Sequence of chain 1.A:
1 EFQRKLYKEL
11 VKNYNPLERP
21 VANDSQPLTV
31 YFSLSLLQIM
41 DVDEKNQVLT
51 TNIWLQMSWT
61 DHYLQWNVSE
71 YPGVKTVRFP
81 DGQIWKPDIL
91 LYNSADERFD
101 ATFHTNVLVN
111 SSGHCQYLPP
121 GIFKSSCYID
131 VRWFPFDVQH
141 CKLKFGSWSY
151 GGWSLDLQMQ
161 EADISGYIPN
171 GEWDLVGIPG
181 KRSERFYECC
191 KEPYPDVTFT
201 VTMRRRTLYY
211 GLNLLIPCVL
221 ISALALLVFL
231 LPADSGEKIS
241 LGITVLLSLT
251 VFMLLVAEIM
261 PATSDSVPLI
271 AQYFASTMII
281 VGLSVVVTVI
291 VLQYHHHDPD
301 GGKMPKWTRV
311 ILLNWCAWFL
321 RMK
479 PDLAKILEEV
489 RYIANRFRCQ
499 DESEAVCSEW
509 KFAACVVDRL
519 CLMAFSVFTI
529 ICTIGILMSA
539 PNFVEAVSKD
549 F

A protein and the small-molecule ligand that binds it are described below.
Small molecule (SMILES): Clc1ccc([C@H]2C[C@@H]3CC[C@H]2N3)cn1

Binding-site contacts:
Ligand atom CL contacts residue SER149 of chain 1.E at 4.1 Å.
Ligand atom C4 contacts residue TYR92 of chain 1.E at 3.8 Å (hydrophobic).
Ligand atom C2 contacts residue TYR194 of chain 1.E at 3.8 Å (hydrophobic).
Ligand atom C9 contacts residue TYR194 of chain 1.E at 3.6 Å (hydrophobic).
Ligand atom C6 contacts residue TYR92 of chain 1.E at 3.9 Å (hydrophobic).
Ligand atom C7 contacts residue TRP148 of chain 1.E at 3.2 Å (hydrophobic).
Ligand atom CL contacts residue ASN106 of chain 1.A at 3.8 Å.
Ligand atom C3 contacts residue TRP148 of chain 1.E at 4.0 Å (hydrophobic).
Ligand atom C10 contacts residue TRP148 of chain 1.E at 4.2 Å (hydrophobic).
Ligand atom C5 contacts residue TRP148 of chain 1.E at 3.7 Å (hydrophobic).
Ligand atom C6 contacts residue TRP148 of chain 1.E at 3.4 Å (hydrophobic).
Ligand atom C10 contacts residue LEU118 of chain 1.A at 4.1 Å (hydrophobic).
Ligand atom C4 contacts residue TYR187 of chain 1.E at 3.7 Å (hydrophobic).
Ligand atom C7 contacts residue LEU118 of chain 1.A at 4.2 Å (hydrophobic).
Ligand atom C1 contacts residue TRP148 of chain 1.E at 3.6 Å (hydrophobic).
Ligand atom C8 contacts residue CYS189 of chain 1.E at 4.1 Å (hydrophobic).
Ligand atom CL contacts residue GLN116 of chain 1.A at 3.5 Å.
Ligand atom N1 contacts residue TRP148 of chain 1.E at 3.0 Å (h-bond).
Ligand atom C3 contacts residue TYR194 of chain 1.E at 3.9 Å (hydrophobic).
Ligand atom C2 contacts residue CYS189 of chain 1.E at 3.7 Å (hydrophobic).
Ligand atom N1 contacts residue SER147 of chain 1.E at 4.1 Å.
Ligand atom C10 contacts residue SER149 of chain 1.E at 4.2 Å.
Ligand atom C5 contacts residue TRP54 of chain 1.A at 3.2 Å (hydrophobic).
Ligand atom N1 contacts residue TYR194 of chain 1.E at 4.1 Å.
Ligand atom C3 contacts residue TYR187 of chain 1.E at 3.9 Å (hydrophobic).
Ligand atom C1 contacts residue CYS189 of chain 1.E at 4.0 Å (hydrophobic).
Ligand atom N2 contacts residue TRP148 of chain 1.E at 3.7 Å.
Ligand atom C8 contacts residue TYR194 of chain 1.E at 3.5 Å (hydrophobic).
Ligand atom N1 contacts residue TYR92 of chain 1.E at 2.6 Å (h-bond).
Ligand atom C5 contacts residue TYR92 of chain 1.E at 3.9 Å (hydrophobic).
Ligand atom C2 contacts residue TRP148 of chain 1.E at 3.9 Å (hydrophobic).
Ligand atom C3 contacts residue TYR92 of chain 1.E at 3.3 Å (hydrophobic).
Ligand atom C8 contacts residue CYS190 of chain 1.E at 3.5 Å (hydrophobic).
Ligand atom CL contacts residue LEU108 of chain 1.A at 3.5 Å.
Ligand atom C9 contacts residue CYS190 of chain 1.E at 4.2 Å (hydrophobic).
Ligand atom N2 contacts residue LEU118 of chain 1.A at 3.6 Å.
Ligand atom C4 contacts residue TRP54 of chain 1.A at 3.6 Å (hydrophobic).
Ligand atom C8 contacts residue TRP148 of chain 1.E at 3.7 Å (hydrophobic).
Ligand atom C11 contacts residue TRP148 of chain 1.E at 3.1 Å (hydrophobic).
Ligand atom C11 contacts residue LEU118 of chain 1.A at 3.6 Å (hydrophobic).

Sequence of chain 1.E:
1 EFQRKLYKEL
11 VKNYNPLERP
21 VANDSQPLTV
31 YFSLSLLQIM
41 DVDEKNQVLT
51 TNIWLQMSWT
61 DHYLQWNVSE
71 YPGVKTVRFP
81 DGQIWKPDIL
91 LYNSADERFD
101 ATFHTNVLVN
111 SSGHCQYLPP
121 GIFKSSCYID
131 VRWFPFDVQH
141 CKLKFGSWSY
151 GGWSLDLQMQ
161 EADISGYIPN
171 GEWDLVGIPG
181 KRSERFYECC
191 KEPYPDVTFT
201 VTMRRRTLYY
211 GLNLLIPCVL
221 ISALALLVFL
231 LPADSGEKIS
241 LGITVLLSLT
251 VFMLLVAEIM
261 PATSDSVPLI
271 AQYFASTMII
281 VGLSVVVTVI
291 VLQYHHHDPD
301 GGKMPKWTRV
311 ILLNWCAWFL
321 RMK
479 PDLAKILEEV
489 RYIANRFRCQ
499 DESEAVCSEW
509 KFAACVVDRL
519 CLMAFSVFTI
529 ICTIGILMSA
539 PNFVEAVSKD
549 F